Sequence of chain 1.A:
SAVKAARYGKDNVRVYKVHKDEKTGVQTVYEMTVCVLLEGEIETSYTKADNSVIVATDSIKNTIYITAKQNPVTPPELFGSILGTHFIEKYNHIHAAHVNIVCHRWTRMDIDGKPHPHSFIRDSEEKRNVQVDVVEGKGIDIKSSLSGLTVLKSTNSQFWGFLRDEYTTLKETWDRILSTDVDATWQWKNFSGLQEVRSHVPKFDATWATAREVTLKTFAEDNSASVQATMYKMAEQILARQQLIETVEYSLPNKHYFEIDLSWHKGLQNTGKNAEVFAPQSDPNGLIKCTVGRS

The small molecule below binds the protein below.
Small molecule (SMILES): O=c1[nH]c(=O)c2nn[nH]c2[nH]1

Binding-site contacts:
Ligand atom C2 contacts residue GLN229 of chain 1.A at 3.8 Å.
Ligand atom C5 contacts residue PHE160 of chain 1.A at 3.3 Å (hydrophobic).
Ligand atom N1 contacts residue GLN229 of chain 1.A at 3.0 Å (h-bond).
Ligand atom N8 contacts residue ALA57 of chain 2.A at 3.9 Å.
Ligand atom N3 contacts residue PHE160 of chain 1.A at 3.6 Å.
Ligand atom C4 contacts residue ASN255 of chain 1.A at 3.8 Å.
Ligand atom O2 contacts residue ARG177 of chain 1.A at 2.9 Å (salt-bridge).
Ligand atom O2 contacts residue ASN255 of chain 1.A at 4.0 Å.
Ligand atom N8 contacts residue LEU171 of chain 1.A at 3.7 Å.
Ligand atom O6 contacts residue THR58 of chain 2.A at 3.8 Å.
Ligand atom C6 contacts residue GLN229 of chain 1.A at 3.7 Å.
Ligand atom O6 contacts residue TYR9 of chain 2.A at 3.8 Å.
Ligand atom C2 contacts residue PHE160 of chain 1.A at 3.6 Å (hydrophobic).
Ligand atom C4 contacts residue ARG177 of chain 1.A at 3.8 Å.
Ligand atom N9 contacts residue THR58 of chain 2.A at 3.9 Å.
Ligand atom N1 contacts residue PHE160 of chain 1.A at 3.5 Å.
Ligand atom N9 contacts residue PHE160 of chain 1.A at 3.4 Å.
Ligand atom N8 contacts residue THR58 of chain 2.A at 3.2 Å (h-bond).
Ligand atom N8 contacts residue PHE160 of chain 1.A at 3.5 Å.
Ligand atom C5 contacts residue THR58 of chain 2.A at 3.8 Å.
Ligand atom N9 contacts residue ARG177 of chain 1.A at 4.0 Å.
Ligand atom C6 contacts residue PHE160 of chain 1.A at 3.4 Å (hydrophobic).
Ligand atom O2 contacts residue VAL228 of chain 1.A at 2.9 Å (h-bond).
Ligand atom O2 contacts residue GLN229 of chain 1.A at 3.8 Å.
Ligand atom O6 contacts residue GLN229 of chain 1.A at 2.9 Å (h-bond).
Ligand atom C2 contacts residue ARG177 of chain 1.A at 3.6 Å.
Ligand atom O6 contacts residue ILE55 of chain 2.A at 3.5 Å.
Ligand atom N7 contacts residue ALA57 of chain 2.A at 3.5 Å.
Ligand atom N3 contacts residue ARG177 of chain 1.A at 3.0 Å (salt-bridge).
Ligand atom O2 contacts residue SER227 of chain 1.A at 3.5 Å.
Ligand atom C4 contacts residue PHE160 of chain 1.A at 3.3 Å (hydrophobic).
Ligand atom C2 contacts residue ASN255 of chain 1.A at 3.9 Å.
Ligand atom N8 contacts residue ASP59 of chain 2.A at 3.9 Å.
Ligand atom N7 contacts residue THR58 of chain 2.A at 2.8 Å (h-bond).
Ligand atom O6 contacts residue PHE160 of chain 1.A at 3.9 Å.
Ligand atom N7 contacts residue PHE160 of chain 1.A at 3.5 Å.
Ligand atom N3 contacts residue ASN255 of chain 1.A at 3.3 Å (h-bond).
Ligand atom C2 contacts residue VAL228 of chain 1.A at 3.9 Å (hydrophobic).
Ligand atom N9 contacts residue LEU171 of chain 1.A at 3.9 Å.
Ligand atom O2 contacts residue PHE160 of chain 1.A at 3.9 Å.

Sequence of chain 2.A:
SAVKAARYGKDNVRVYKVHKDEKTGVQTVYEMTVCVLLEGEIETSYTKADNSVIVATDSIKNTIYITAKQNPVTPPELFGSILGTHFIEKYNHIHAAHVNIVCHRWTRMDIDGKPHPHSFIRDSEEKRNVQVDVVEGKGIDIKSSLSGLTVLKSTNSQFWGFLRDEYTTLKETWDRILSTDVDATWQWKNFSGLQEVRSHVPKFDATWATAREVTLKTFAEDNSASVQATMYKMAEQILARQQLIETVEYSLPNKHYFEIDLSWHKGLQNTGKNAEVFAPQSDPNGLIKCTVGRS